Binding-site contacts:
Ligand atom N1 contacts residue VAL93 of chain 1.A at 3.1 Å (h-bond).
Ligand atom O17 contacts residue LYS45 of chain 1.A at 3.0 Å (salt-bridge).
Ligand atom C18 contacts residue GLY96 of chain 1.A at 3.6 Å.
Ligand atom C22 contacts residue VAL93 of chain 1.A at 3.3 Å (hydrophobic).
Ligand atom C28 contacts residue GLU91 of chain 1.A at 3.2 Å.
Ligand atom C29 contacts residue ILE143 of chain 1.A at 3.9 Å (hydrophobic).
Ligand atom C28 contacts residue GLN90 of chain 1.A at 3.5 Å.
Ligand atom C2 contacts residue VAL93 of chain 1.A at 3.6 Å (hydrophobic).
Ligand atom N25 contacts residue PHE92 of chain 1.A at 3.5 Å.
Ligand atom F26 contacts residue LYS94 of chain 1.A at 3.5 Å.
Ligand atom C12 contacts residue LEU15 of chain 1.A at 3.6 Å (hydrophobic).
Ligand atom N14 contacts residue LEU43 of chain 1.A at 3.8 Å.
Ligand atom C20 contacts residue LEU15 of chain 1.A at 3.9 Å (hydrophobic).
Ligand atom C8 contacts residue SER97 of chain 1.A at 3.8 Å.
Ligand atom C23 contacts residue VAL93 of chain 1.A at 3.5 Å (hydrophobic).
Ligand atom O17 contacts residue SER162 of chain 1.A at 2.7 Å (h-bond).
Ligand atom C16 contacts residue LYS141 of chain 1.A at 3.8 Å.
Ligand atom C23 contacts residue PHE92 of chain 1.A at 3.7 Å (hydrophobic).
Ligand atom C29 contacts residue LYS141 of chain 1.A at 3.5 Å.
Ligand atom C28 contacts residue LEU43 of chain 1.A at 3.8 Å (hydrophobic).
Ligand atom N1 contacts residue PHE92 of chain 1.A at 3.8 Å.
Ligand atom C12 contacts residue GLY16 of chain 1.A at 3.7 Å.
Ligand atom C16 contacts residue LYS45 of chain 1.A at 3.9 Å.
Ligand atom C6 contacts residue LEU43 of chain 1.A at 3.7 Å (hydrophobic).
Ligand atom F27 contacts residue LEU15 of chain 1.A at 3.6 Å.
Ligand atom C6 contacts residue VAL93 of chain 1.A at 3.8 Å (hydrophobic).
Ligand atom C22 contacts residue PHE92 of chain 1.A at 3.6 Å (hydrophobic).
Ligand atom C28 contacts residue VAL74 of chain 1.A at 3.7 Å (hydrophobic).
Ligand atom C22 contacts residue GLY96 of chain 1.A at 3.6 Å.
Ligand atom C15 contacts residue SER162 of chain 1.A at 3.8 Å.
Ligand atom C5 contacts residue LEU43 of chain 1.A at 3.6 Å (hydrophobic).
Ligand atom N25 contacts residue VAL93 of chain 1.A at 2.8 Å (h-bond).
Ligand atom C11 contacts residue LYS141 of chain 1.A at 3.7 Å.
Ligand atom C29 contacts residue ASN142 of chain 1.A at 3.7 Å.
Ligand atom C18 contacts residue LEU15 of chain 1.A at 3.9 Å (hydrophobic).
Ligand atom C23 contacts residue GLY96 of chain 1.A at 3.4 Å.
Ligand atom C29 contacts residue LEU144 of chain 1.A at 3.8 Å (hydrophobic).
Ligand atom N25 contacts residue GLY96 of chain 1.A at 3.6 Å.
Ligand atom O17 contacts residue GLN90 of chain 1.A at 3.4 Å (h-bond).
Ligand atom C6 contacts residue GLU91 of chain 1.A at 3.4 Å.

This small molecule binds to this protein.
Small molecule (SMILES): CC(C)CCN1c2nc(Nc3cc(F)c(O)c(F)c3)ncc2N(C)C(=O)C1(C)C

Sequence of chain 1.A:
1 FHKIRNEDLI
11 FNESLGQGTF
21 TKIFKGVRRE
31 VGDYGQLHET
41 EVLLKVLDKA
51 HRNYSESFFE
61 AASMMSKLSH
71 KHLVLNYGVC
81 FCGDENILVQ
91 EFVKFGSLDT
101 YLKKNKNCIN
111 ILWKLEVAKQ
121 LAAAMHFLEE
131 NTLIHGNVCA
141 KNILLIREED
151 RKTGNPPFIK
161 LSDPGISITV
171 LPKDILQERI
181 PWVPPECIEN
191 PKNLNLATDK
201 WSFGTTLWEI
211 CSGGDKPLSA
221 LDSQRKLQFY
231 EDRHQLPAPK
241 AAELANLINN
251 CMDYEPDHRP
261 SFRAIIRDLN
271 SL